The protein below binds the small molecule below.
Small molecule (SMILES): CC(=O)N[C@H]1[C@H](O[C@H]2[C@H](O)[C@@H](NC(C)=O)CO[C@@H]2CO)O[C@H](CO)[C@@H](O)[C@@H]1O

Sequence of chain 1.B:
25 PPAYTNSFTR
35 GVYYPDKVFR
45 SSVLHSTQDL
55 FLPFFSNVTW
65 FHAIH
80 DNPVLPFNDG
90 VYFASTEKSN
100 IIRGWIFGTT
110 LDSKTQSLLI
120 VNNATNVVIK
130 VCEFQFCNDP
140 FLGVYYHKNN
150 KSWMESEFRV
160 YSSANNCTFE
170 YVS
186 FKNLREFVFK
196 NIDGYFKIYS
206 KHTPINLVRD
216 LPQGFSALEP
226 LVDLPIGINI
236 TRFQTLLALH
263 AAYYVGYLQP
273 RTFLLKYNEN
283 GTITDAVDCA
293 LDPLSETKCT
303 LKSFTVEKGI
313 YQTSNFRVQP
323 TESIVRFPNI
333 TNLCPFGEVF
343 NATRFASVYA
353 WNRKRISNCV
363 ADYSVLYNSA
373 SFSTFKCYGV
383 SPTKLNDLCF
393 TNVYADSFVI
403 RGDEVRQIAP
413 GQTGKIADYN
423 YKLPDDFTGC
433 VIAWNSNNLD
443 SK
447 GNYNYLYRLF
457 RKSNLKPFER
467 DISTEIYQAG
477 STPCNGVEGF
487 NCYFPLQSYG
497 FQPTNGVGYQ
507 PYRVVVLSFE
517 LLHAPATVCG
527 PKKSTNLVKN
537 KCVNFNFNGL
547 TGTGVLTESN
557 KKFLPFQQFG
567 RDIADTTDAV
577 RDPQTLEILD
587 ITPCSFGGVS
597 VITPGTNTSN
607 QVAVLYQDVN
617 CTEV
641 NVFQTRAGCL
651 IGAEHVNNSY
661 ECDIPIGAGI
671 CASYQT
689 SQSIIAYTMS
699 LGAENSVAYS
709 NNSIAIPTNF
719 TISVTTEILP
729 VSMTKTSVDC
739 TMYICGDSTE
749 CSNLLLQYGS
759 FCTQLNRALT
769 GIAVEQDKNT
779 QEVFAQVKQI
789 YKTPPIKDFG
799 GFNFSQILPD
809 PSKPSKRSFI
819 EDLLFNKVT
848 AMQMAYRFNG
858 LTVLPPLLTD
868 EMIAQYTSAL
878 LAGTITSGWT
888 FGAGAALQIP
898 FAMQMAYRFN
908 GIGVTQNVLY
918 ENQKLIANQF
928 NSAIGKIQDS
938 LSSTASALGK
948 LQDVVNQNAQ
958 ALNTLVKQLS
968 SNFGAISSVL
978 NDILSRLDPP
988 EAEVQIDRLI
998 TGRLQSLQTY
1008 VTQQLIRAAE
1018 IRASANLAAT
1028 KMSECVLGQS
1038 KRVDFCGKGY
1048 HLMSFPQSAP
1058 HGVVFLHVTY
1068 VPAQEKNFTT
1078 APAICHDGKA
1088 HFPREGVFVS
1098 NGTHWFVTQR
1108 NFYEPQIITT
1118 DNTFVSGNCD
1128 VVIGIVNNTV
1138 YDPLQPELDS

Binding-site contacts:
Ligand atom C4 contacts residue ASN717 of chain 1.B at 4.2 Å.
Ligand atom O7 contacts residue GLN1071 of chain 1.B at 3.7 Å.
Ligand atom C4 contacts residue LEU922 of chain 1.B at 4.3 Å (hydrophobic).
Ligand atom C3 contacts residue ASN717 of chain 1.B at 3.7 Å.
Ligand atom O5 contacts residue GLN926 of chain 1.B at 4.3 Å.
Ligand atom N2 contacts residue ASN717 of chain 1.B at 2.8 Å (h-bond).
Ligand atom C5 contacts residue LEU922 of chain 1.B at 4.2 Å (hydrophobic).
Ligand atom C1 contacts residue ASN717 of chain 1.B at 1.4 Å.
Ligand atom O4 contacts residue LEU922 of chain 1.B at 3.8 Å.
Ligand atom O7 contacts residue ASN717 of chain 1.B at 3.2 Å (h-bond).
Ligand atom C8 contacts residue ASN925 of chain 1.B at 4.2 Å.
Ligand atom O5 contacts residue ASN717 of chain 1.B at 2.4 Å (h-bond).
Ligand atom C6 contacts residue GLN926 of chain 1.B at 3.7 Å.
Ligand atom C7 contacts residue LEU922 of chain 1.B at 3.8 Å (hydrophobic).
Ligand atom C8 contacts residue ASN717 of chain 1.B at 4.3 Å.
Ligand atom O7 contacts residue LEU922 of chain 1.B at 3.3 Å.
Ligand atom C8 contacts residue GLN926 of chain 1.B at 3.8 Å.
Ligand atom C2 contacts residue ASN717 of chain 1.B at 2.4 Å.
Ligand atom C7 contacts residue ASN717 of chain 1.B at 3.2 Å.
Ligand atom C8 contacts residue LEU922 of chain 1.B at 4.1 Å (hydrophobic).
Ligand atom C5 contacts residue GLN926 of chain 1.B at 3.8 Å.
Ligand atom C1 contacts residue LEU922 of chain 1.B at 4.3 Å (hydrophobic).
Ligand atom C3 contacts residue LEU922 of chain 1.B at 4.3 Å (hydrophobic).
Ligand atom O7 contacts residue ASN925 of chain 1.B at 4.2 Å.
Ligand atom O6 contacts residue GLN926 of chain 1.B at 3.5 Å (h-bond).
Ligand atom C5 contacts residue ASN717 of chain 1.B at 3.6 Å.